Sequence of chain 1.B:
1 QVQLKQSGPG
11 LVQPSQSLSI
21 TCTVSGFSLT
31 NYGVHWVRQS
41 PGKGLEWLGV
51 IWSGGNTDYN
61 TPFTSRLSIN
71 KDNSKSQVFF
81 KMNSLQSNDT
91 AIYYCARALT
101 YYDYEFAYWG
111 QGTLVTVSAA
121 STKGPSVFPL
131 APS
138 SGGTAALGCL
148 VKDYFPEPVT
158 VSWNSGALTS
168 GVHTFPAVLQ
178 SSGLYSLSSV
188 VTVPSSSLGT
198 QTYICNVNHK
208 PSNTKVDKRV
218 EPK

This protein binds this small molecule.
Small molecule (SMILES): CC(=O)N[C@@H]1[C@@H](O)[C@H](O)[C@@H](CO)O[C@H]1O

Binding-site contacts:
Ligand atom O5 contacts residue ASN88 of chain 1.B at 2.4 Å (h-bond).
Ligand atom N2 contacts residue ARG38 of chain 1.B at 4.3 Å.
Ligand atom O7 contacts residue GLY42 of chain 1.B at 4.4 Å.
Ligand atom C7 contacts residue ASN88 of chain 1.B at 3.2 Å.
Ligand atom C7 contacts residue LYS43 of chain 1.B at 3.2 Å.
Ligand atom C8 contacts residue LYS43 of chain 1.B at 3.9 Å.
Ligand atom C2 contacts residue LYS43 of chain 1.B at 4.3 Å.
Ligand atom C1 contacts residue ASN88 of chain 1.B at 1.4 Å.
Ligand atom O7 contacts residue ASN88 of chain 1.B at 3.6 Å.
Ligand atom O3 contacts residue LYS43 of chain 1.B at 3.2 Å (salt-bridge).
Ligand atom N2 contacts residue ASN88 of chain 1.B at 2.8 Å (h-bond).
Ligand atom O7 contacts residue ARG38 of chain 1.B at 3.9 Å.
Ligand atom C8 contacts residue ASN88 of chain 1.B at 3.2 Å.
Ligand atom C2 contacts residue ASN88 of chain 1.B at 2.4 Å.
Ligand atom C5 contacts residue ASN88 of chain 1.B at 3.7 Å.
Ligand atom C8 contacts residue GLY42 of chain 1.B at 3.8 Å.
Ligand atom C3 contacts residue LYS43 of chain 1.B at 3.9 Å.
Ligand atom O7 contacts residue SER40 of chain 1.B at 3.7 Å.
Ligand atom N2 contacts residue LYS43 of chain 1.B at 3.2 Å.
Ligand atom C3 contacts residue ASN88 of chain 1.B at 3.7 Å.
Ligand atom C4 contacts residue ASN88 of chain 1.B at 4.2 Å.
Ligand atom O7 contacts residue LYS43 of chain 1.B at 2.9 Å.